The protein below binds the small molecule below.
Small molecule (SMILES): Cc1cc(CCCCCCCOc2ccc(C3=N[C@@H](C)CO3)cc2)on1

Binding-site contacts:
Ligand atom C4 contacts residue PHE186 of chain 10.A at 3.6 Å (hydrophobic).
Ligand atom C4B contacts residue LEU106 of chain 10.A at 3.7 Å (hydrophobic).
Ligand atom C6C contacts residue MET221 of chain 10.A at 3.7 Å (hydrophobic).
Ligand atom O1 contacts residue ALA24 of chain 10.C at 3.6 Å.
Ligand atom C3 contacts residue PRO174 of chain 10.A at 3.8 Å (hydrophobic).
Ligand atom C7C contacts residue TYR197 of chain 10.A at 3.8 Å (hydrophobic).
Ligand atom C5C contacts residue TYR128 of chain 10.A at 3.5 Å (hydrophobic).
Ligand atom C3C contacts residue VAL188 of chain 10.A at 3.3 Å (hydrophobic).
Ligand atom C1B contacts residue MET221 of chain 10.A at 3.8 Å (hydrophobic).
Ligand atom C6B contacts residue LEU106 of chain 10.A at 3.9 Å (hydrophobic).
Ligand atom C4 contacts residue MET224 of chain 10.A at 3.8 Å (hydrophobic).
Ligand atom O1B contacts residue MET221 of chain 10.A at 3.4 Å.
Ligand atom C5B contacts residue LEU106 of chain 10.A at 3.5 Å (hydrophobic).
Ligand atom O1B contacts residue TYR128 of chain 10.A at 3.9 Å.
Ligand atom C6C contacts residue VAL191 of chain 10.A at 3.2 Å (hydrophobic).
Ligand atom O1 contacts residue VAL188 of chain 10.A at 3.8 Å.
Ligand atom C31 contacts residue VAL176 of chain 10.A at 3.3 Å (hydrophobic).
Ligand atom C3B contacts residue MET221 of chain 10.A at 3.8 Å (hydrophobic).
Ligand atom C4C contacts residue TYR152 of chain 10.A at 3.8 Å (hydrophobic).
Ligand atom C5 contacts residue TYR152 of chain 10.A at 3.8 Å (hydrophobic).
Ligand atom C4A contacts residue ASN219 of chain 10.A at 3.5 Å.
Ligand atom C7C contacts residue TYR128 of chain 10.A at 3.6 Å (hydrophobic).
Ligand atom N2 contacts residue PHE186 of chain 10.A at 3.7 Å.
Ligand atom O1 contacts residue TYR152 of chain 10.A at 3.9 Å.
Ligand atom N2 contacts residue ALA24 of chain 10.C at 3.4 Å.
Ligand atom C6B contacts residue TYR197 of chain 10.A at 3.6 Å (hydrophobic).
Ligand atom C4 contacts residue TYR152 of chain 10.A at 3.9 Å (hydrophobic).
Ligand atom N3A contacts residue ASN219 of chain 10.A at 3.0 Å (h-bond).
Ligand atom C31 contacts residue ALA150 of chain 10.A at 3.5 Å (hydrophobic).
Ligand atom O1 contacts residue PHE186 of chain 10.A at 3.5 Å.
Ligand atom C2B contacts residue MET221 of chain 10.A at 3.5 Å (hydrophobic).
Ligand atom C2C contacts residue VAL188 of chain 10.A at 3.2 Å (hydrophobic).
Ligand atom C31 contacts residue SER175 of chain 10.A at 3.6 Å.
Ligand atom C5C contacts residue ILE104 of chain 10.A at 3.8 Å (hydrophobic).
Ligand atom C31 contacts residue PRO174 of chain 10.A at 3.4 Å (hydrophobic).
Ligand atom CM1 contacts residue SER107 of chain 10.A at 3.9 Å.
Ligand atom C3C contacts residue TYR128 of chain 10.A at 3.9 Å (hydrophobic).
Ligand atom C3 contacts residue PHE186 of chain 10.A at 3.8 Å (hydrophobic).
Ligand atom C5 contacts residue PHE186 of chain 10.A at 3.5 Å (hydrophobic).
Ligand atom C5B contacts residue TYR197 of chain 10.A at 3.7 Å (hydrophobic).

Sequence of chain 10.C:
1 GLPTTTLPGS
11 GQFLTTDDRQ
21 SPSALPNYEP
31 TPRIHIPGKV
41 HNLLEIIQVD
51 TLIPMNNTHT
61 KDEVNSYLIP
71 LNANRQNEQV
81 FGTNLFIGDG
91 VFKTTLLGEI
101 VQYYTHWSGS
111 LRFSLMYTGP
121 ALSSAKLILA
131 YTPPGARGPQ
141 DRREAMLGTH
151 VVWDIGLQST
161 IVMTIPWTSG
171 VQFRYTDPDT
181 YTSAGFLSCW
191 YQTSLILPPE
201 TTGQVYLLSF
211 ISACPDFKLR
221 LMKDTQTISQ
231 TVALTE

Sequence of chain 10.A:
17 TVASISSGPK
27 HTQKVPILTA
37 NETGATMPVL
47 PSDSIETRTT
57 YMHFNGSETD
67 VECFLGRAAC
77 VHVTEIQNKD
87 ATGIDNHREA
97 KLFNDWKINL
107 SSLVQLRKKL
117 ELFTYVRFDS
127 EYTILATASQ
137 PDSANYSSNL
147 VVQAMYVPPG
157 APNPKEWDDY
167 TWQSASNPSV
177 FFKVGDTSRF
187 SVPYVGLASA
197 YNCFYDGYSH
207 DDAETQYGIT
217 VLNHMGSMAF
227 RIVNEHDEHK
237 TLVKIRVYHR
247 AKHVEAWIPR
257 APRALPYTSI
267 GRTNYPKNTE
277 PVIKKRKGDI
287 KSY